Binding-site contacts:
Ligand atom O3 contacts residue TYR248 of chain 1.A at 3.7 Å.
Ligand atom C4 contacts residue ASP49 of chain 1.A at 3.3 Å.
Ligand atom C6 contacts residue HIS47 of chain 1.A at 3.3 Å.
Ligand atom O6 contacts residue HIS47 of chain 1.A at 2.7 Å (h-bond).
Ligand atom O5 contacts residue GAL1 of chain 1.FA at 0.1 Å (h-bond).
Ligand atom C1 contacts residue TYR248 of chain 1.A at 3.8 Å (hydrophobic).
Ligand atom C5 contacts residue GAL1 of chain 1.FA at 0.1 Å.
Ligand atom O1 contacts residue ARG40 of chain 1.A at 3.0 Å (salt-bridge).
Ligand atom O4 contacts residue TYR248 of chain 1.A at 2.8 Å (h-bond).
Ligand atom O5 contacts residue TYR248 of chain 1.A at 3.4 Å.
Ligand atom O4 contacts residue ASP49 of chain 1.A at 2.6 Å (salt-bridge).
Ligand atom O4 contacts residue GAL1 of chain 1.FA at 0.1 Å (h-bond).
Ligand atom C6 contacts residue GAL1 of chain 1.FA at 0.1 Å.
Ligand atom O4 contacts residue TYR50 of chain 1.A at 3.6 Å.
Ligand atom O3 contacts residue GLY188 of chain 1.A at 3.0 Å (h-bond).
Ligand atom O5 contacts residue GLY367 of chain 1.A at 3.3 Å.
Ligand atom O6 contacts residue GAL1 of chain 1.FA at 0.1 Å (h-bond).
Ligand atom C4 contacts residue GAL1 of chain 1.FA at 0.0 Å.
Ligand atom C2 contacts residue ASP191 of chain 1.A at 3.7 Å.
Ligand atom O1 contacts residue GLY367 of chain 1.A at 3.8 Å.
Ligand atom O2 contacts residue ASP191 of chain 1.A at 3.0 Å (salt-bridge).
Ligand atom O2 contacts residue THR187 of chain 1.A at 3.1 Å (h-bond).
Ligand atom C1 contacts residue PEG1 of chain 1.H at 3.8 Å.
Ligand atom C2 contacts residue GAL1 of chain 1.FA at 0.1 Å.
Ligand atom C3 contacts residue ASP49 of chain 1.A at 3.5 Å.
Ligand atom C4 contacts residue TYR248 of chain 1.A at 3.8 Å (hydrophobic).
Ligand atom C3 contacts residue ASP191 of chain 1.A at 3.8 Å.
Ligand atom O6 contacts residue GLU46 of chain 1.A at 2.8 Å (salt-bridge).
Ligand atom O3 contacts residue GAL1 of chain 1.FA at 0.1 Å (h-bond).
Ligand atom O2 contacts residue GAL1 of chain 1.FA at 0.1 Å (h-bond).
Ligand atom O2 contacts residue PEG1 of chain 1.H at 3.0 Å (h-bond).
Ligand atom O3 contacts residue ASP49 of chain 1.A at 2.6 Å (salt-bridge).
Ligand atom C1 contacts residue GAL1 of chain 1.FA at 0.2 Å.
Ligand atom C2 contacts residue TYR248 of chain 1.A at 3.5 Å (hydrophobic).
Ligand atom C6 contacts residue GLU46 of chain 1.A at 3.7 Å.
Ligand atom O1 contacts residue ASP191 of chain 1.A at 3.3 Å (salt-bridge).
Ligand atom C3 contacts residue GAL1 of chain 1.FA at 0.1 Å.
Ligand atom O1 contacts residue GAL1 of chain 1.FA at 1.4 Å.
Ligand atom O3 contacts residue GLY189 of chain 1.A at 3.5 Å (h-bond).
Ligand atom O6 contacts residue LEU190 of chain 1.A at 3.8 Å.

The protein below binds the small molecule below.
Small molecule (SMILES): OC[C@H]1O[C@H](O)[C@H](O)[C@@H](O)[C@H]1O

Sequence of chain 1.A:
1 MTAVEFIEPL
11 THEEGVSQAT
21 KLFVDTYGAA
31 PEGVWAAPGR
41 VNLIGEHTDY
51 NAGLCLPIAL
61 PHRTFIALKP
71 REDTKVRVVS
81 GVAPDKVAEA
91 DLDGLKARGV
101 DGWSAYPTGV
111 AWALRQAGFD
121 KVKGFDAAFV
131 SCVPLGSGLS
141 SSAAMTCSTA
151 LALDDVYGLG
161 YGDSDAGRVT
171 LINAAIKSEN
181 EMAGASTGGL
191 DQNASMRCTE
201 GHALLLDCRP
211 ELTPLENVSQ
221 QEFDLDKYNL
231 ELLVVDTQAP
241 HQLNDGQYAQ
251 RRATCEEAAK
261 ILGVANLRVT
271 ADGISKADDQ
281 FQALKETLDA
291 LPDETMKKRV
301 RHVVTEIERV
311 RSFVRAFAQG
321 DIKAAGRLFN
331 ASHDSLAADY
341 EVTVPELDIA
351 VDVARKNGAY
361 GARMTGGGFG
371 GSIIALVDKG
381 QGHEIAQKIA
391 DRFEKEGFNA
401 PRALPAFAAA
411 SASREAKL